The protein below binds the small molecule below.
Small molecule (SMILES): CC(=O)N[C@@H]1[C@@H](O)[C@H](O)[C@@H](CO)O[C@H]1O

Binding-site contacts:
Ligand atom C2 contacts residue ASN212 of chain 32.E at 2.4 Å.
Ligand atom C1 contacts residue ASN212 of chain 32.E at 1.4 Å.
Ligand atom O5 contacts residue ASN212 of chain 32.E at 2.4 Å (h-bond).
Ligand atom N2 contacts residue ASN212 of chain 32.E at 2.9 Å (h-bond).
Ligand atom C5 contacts residue ASN212 of chain 32.E at 3.7 Å.
Ligand atom O7 contacts residue ASN212 of chain 32.E at 4.5 Å.
Ligand atom C3 contacts residue ASN212 of chain 32.E at 3.8 Å.
Ligand atom C7 contacts residue ASN212 of chain 32.E at 3.9 Å.
Ligand atom N2 contacts residue ILE211 of chain 32.E at 4.3 Å.
Ligand atom C4 contacts residue ASN212 of chain 32.E at 4.2 Å.
Ligand atom C1 contacts residue ILE211 of chain 32.E at 4.2 Å (hydrophobic).

Sequence of chain 32.E:
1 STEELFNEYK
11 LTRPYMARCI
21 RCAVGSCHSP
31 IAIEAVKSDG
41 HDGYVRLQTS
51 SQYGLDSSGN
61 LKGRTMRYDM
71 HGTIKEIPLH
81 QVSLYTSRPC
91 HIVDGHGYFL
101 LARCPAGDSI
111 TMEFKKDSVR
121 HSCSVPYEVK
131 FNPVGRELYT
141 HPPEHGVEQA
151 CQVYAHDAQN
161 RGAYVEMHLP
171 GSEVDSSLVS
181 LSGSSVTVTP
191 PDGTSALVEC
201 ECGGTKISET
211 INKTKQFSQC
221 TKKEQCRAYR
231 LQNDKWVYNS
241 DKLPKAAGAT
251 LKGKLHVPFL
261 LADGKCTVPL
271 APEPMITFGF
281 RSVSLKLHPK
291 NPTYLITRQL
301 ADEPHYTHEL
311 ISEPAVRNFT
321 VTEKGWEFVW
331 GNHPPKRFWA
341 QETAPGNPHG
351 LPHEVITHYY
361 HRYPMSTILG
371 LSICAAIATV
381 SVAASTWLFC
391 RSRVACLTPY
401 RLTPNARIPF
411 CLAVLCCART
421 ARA